Sequence of chain 1.A:
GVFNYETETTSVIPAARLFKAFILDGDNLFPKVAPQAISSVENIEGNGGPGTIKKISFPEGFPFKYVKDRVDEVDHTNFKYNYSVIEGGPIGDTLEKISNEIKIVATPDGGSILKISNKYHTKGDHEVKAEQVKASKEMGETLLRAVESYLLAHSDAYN

Binding-site contacts:
Ligand atom C20 contacts residue PHE30 of chain 1.A at 3.8 Å (hydrophobic).
Ligand atom C18 contacts residue PHE58 of chain 1.A at 3.9 Å (hydrophobic).
Ligand atom C7 contacts residue VAL67 of chain 1.A at 3.7 Å (hydrophobic).
Ligand atom O4 contacts residue ILE23 of chain 1.A at 3.6 Å.
Ligand atom O4 contacts residue LYS54 of chain 1.A at 3.9 Å.
Ligand atom O2 contacts residue ASN100 of chain 1.A at 3.6 Å.
Ligand atom C5 contacts residue SER136 of chain 1.A at 4.0 Å.
Ligand atom C16 contacts residue ASP69 of chain 1.A at 3.8 Å.
Ligand atom C8 contacts residue VAL67 of chain 1.A at 4.0 Å (hydrophobic).
Ligand atom C24 contacts residue ILE23 of chain 1.A at 3.9 Å (hydrophobic).
Ligand atom C23 contacts residue ILE23 of chain 1.A at 3.9 Å (hydrophobic).
Ligand atom C23 contacts residue LYS54 of chain 1.A at 3.8 Å.
Ligand atom C18 contacts residue MET139 of chain 1.A at 3.5 Å (hydrophobic).
Ligand atom C13 contacts residue 2AN1 of chain 1.D at 4.0 Å.
Ligand atom O4 contacts residue ASP27 of chain 1.A at 2.5 Å (salt-bridge).
Ligand atom C17 contacts residue TYR83 of chain 1.A at 3.9 Å (hydrophobic).
Ligand atom C15 contacts residue ILE56 of chain 1.A at 3.5 Å (hydrophobic).
Ligand atom C14 contacts residue LEU143 of chain 1.A at 3.8 Å (hydrophobic).
Ligand atom C5 contacts residue MET139 of chain 1.A at 3.6 Å (hydrophobic).
Ligand atom O4 contacts residue GLY26 of chain 1.A at 3.0 Å.
Ligand atom O3 contacts residue ASP27 of chain 1.A at 3.1 Å (salt-bridge).
Ligand atom C6 contacts residue SER136 of chain 1.A at 3.1 Å.
Ligand atom C19 contacts residue PHE30 of chain 1.A at 3.9 Å (hydrophobic).
Ligand atom C10 contacts residue TYR83 of chain 1.A at 3.7 Å (hydrophobic).
Ligand atom O1 contacts residue TYR83 of chain 1.A at 2.5 Å (h-bond).
Ligand atom C15 contacts residue TYR83 of chain 1.A at 3.9 Å (hydrophobic).
Ligand atom C23 contacts residue ASP27 of chain 1.A at 3.2 Å.
Ligand atom O2 contacts residue ASN118 of chain 1.A at 3.5 Å (h-bond).
Ligand atom O2 contacts residue SER136 of chain 1.A at 2.5 Å (h-bond).
Ligand atom C6 contacts residue 2AN1 of chain 1.D at 3.4 Å.
Ligand atom O2 contacts residue 2AN1 of chain 1.D at 3.8 Å.
Ligand atom C21 contacts residue TYR81 of chain 1.A at 3.4 Å (hydrophobic).
Ligand atom C13 contacts residue TYR83 of chain 1.A at 3.6 Å (hydrophobic).
Ligand atom C15 contacts residue ASP69 of chain 1.A at 4.0 Å.
Ligand atom O3 contacts residue LYS54 of chain 1.A at 3.3 Å (salt-bridge).
Ligand atom C1 contacts residue SER136 of chain 1.A at 2.8 Å.
Ligand atom C22 contacts residue ILE23 of chain 1.A at 3.4 Å (hydrophobic).
Ligand atom C11 contacts residue TYR83 of chain 1.A at 3.6 Å (hydrophobic).
Ligand atom O1 contacts residue 2AN1 of chain 1.D at 2.9 Å.
Ligand atom C24 contacts residue PHE22 of chain 1.A at 3.6 Å (hydrophobic).

A protein and the small-molecule ligand that binds it are described below.
Small molecule (SMILES): C[C@H](CCC(=O)O)[C@H]1CC[C@H]2[C@@H]3CC[C@@H]4C[C@H](O)CC[C@]4(C)[C@H]3C[C@H](O)[C@]12C